The protein below binds the small molecule below.
Small molecule (SMILES): O=C(O)C(=O)CO

Sequence of chain 1.A:
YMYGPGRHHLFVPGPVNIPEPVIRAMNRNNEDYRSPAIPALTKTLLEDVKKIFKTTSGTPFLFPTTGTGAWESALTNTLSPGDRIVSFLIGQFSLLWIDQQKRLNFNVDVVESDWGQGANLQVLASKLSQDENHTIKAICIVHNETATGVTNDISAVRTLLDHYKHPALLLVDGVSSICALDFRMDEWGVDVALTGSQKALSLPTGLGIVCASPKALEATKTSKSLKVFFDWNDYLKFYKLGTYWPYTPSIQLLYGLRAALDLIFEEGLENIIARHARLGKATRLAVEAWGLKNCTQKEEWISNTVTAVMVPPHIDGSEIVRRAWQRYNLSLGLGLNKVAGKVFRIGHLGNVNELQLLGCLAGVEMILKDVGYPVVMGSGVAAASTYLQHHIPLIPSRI

Binding-site contacts:
Ligand atom C2 contacts residue LYS201 of chain 1.A at 4.0 Å.
Ligand atom C1 contacts residue ARG347 of chain 1.A at 3.4 Å.
Ligand atom O2 contacts residue ARG347 of chain 1.A at 2.7 Å (salt-bridge).
Ligand atom C3 contacts residue ARG36 of chain 2.A at 3.0 Å.
Ligand atom C2 contacts residue PHE95 of chain 1.A at 3.6 Å (hydrophobic).
Ligand atom O3 contacts residue PLP1 of chain 1.C at 2.8 Å (h-bond).
Ligand atom O2 contacts residue THR148 of chain 1.A at 3.4 Å.
Ligand atom O1 contacts residue ARG347 of chain 1.A at 2.7 Å (salt-bridge).
Ligand atom O4 contacts residue PHE95 of chain 1.A at 4.3 Å.
Ligand atom O1 contacts residue LEU338 of chain 1.A at 3.8 Å.
Ligand atom C1 contacts residue THR148 of chain 1.A at 4.4 Å.
Ligand atom O3 contacts residue GLY16 of chain 1.A at 3.6 Å (h-bond).
Ligand atom C2 contacts residue GLY16 of chain 1.A at 4.1 Å.
Ligand atom O2 contacts residue ARG36 of chain 2.A at 4.2 Å.
Ligand atom C3 contacts residue PHE95 of chain 1.A at 3.6 Å (hydrophobic).
Ligand atom C3 contacts residue TYR35 of chain 2.A at 3.2 Å (hydrophobic).
Ligand atom O2 contacts residue PHE95 of chain 1.A at 3.8 Å.
Ligand atom O4 contacts residue PLP1 of chain 1.C at 2.9 Å (h-bond).
Ligand atom C3 contacts residue THR250 of chain 2.A at 4.5 Å.
Ligand atom C2 contacts residue PLP1 of chain 1.C at 3.4 Å.
Ligand atom O4 contacts residue TYR35 of chain 2.A at 3.0 Å (h-bond).
Ligand atom C1 contacts residue ARG36 of chain 2.A at 3.2 Å.
Ligand atom O4 contacts residue ARG36 of chain 2.A at 4.0 Å.
Ligand atom O3 contacts residue PRO15 of chain 1.A at 3.7 Å.
Ligand atom O2 contacts residue PRO15 of chain 1.A at 3.5 Å.
Ligand atom O4 contacts residue THR250 of chain 2.A at 3.1 Å (h-bond).
Ligand atom O1 contacts residue ARG36 of chain 2.A at 2.4 Å (salt-bridge).
Ligand atom C3 contacts residue PLP1 of chain 1.C at 3.6 Å.
Ligand atom O3 contacts residue LYS201 of chain 1.A at 2.9 Å (salt-bridge).
Ligand atom O3 contacts residue PHE95 of chain 1.A at 4.4 Å.
Ligand atom O1 contacts residue PHE95 of chain 1.A at 3.4 Å.
Ligand atom C2 contacts residue ARG36 of chain 2.A at 3.5 Å.
Ligand atom C1 contacts residue PHE95 of chain 1.A at 3.4 Å (hydrophobic).

Sequence of chain 2.A:
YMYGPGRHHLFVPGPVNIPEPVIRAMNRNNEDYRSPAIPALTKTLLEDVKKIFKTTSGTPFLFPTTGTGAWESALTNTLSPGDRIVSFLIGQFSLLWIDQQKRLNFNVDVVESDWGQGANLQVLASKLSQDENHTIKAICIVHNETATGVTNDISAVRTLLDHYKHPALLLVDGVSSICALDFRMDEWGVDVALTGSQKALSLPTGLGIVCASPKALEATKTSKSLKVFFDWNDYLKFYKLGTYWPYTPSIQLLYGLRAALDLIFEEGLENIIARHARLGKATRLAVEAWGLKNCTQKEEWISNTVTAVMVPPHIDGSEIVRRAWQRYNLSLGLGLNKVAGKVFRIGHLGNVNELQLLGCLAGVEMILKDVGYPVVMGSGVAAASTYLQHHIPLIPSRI